A small-molecule ligand and the protein it binds are described below.
Small molecule (SMILES): OC[C@H]1O[C@@H](O)[C@H](O)[C@@H](O)[C@@H]1O

Binding-site contacts:
Ligand atom O6 contacts residue ILE613 of chain 1.A at 4.0 Å.
Ligand atom C6 contacts residue THR611 of chain 1.A at 3.6 Å.
Ligand atom O1 contacts residue LYS662 of chain 1.A at 2.7 Å (salt-bridge).
Ligand atom O2 contacts residue LYS662 of chain 1.A at 3.0 Å (salt-bridge).
Ligand atom C6 contacts residue LYS615 of chain 1.A at 3.5 Å.
Ligand atom O6 contacts residue ALA614 of chain 1.A at 3.5 Å.
Ligand atom C5 contacts residue LYS615 of chain 1.A at 4.0 Å.
Ligand atom O6 contacts residue LYS615 of chain 1.A at 3.0 Å (salt-bridge).
Ligand atom O6 contacts residue THR611 of chain 1.A at 3.4 Å (h-bond).
Ligand atom O5 contacts residue ALA614 of chain 1.A at 4.3 Å.
Ligand atom C2 contacts residue LYS662 of chain 1.A at 3.6 Å.
Ligand atom C1 contacts residue LYS662 of chain 1.A at 3.7 Å.
Ligand atom C6 contacts residue ASN612 of chain 1.A at 3.6 Å.
Ligand atom C2 contacts residue GLU639 of chain 1.A at 4.5 Å.
Ligand atom O5 contacts residue GLU639 of chain 1.A at 3.7 Å.
Ligand atom O1 contacts residue GLU639 of chain 1.A at 2.5 Å (salt-bridge).
Ligand atom C1 contacts residue GLU639 of chain 1.A at 3.1 Å.
Ligand atom O4 contacts residue LYS615 of chain 1.A at 3.7 Å.
Ligand atom O4 contacts residue ASN612 of chain 1.A at 4.5 Å.
Ligand atom O6 contacts residue ASN612 of chain 1.A at 3.3 Å.

Sequence of chain 1.A:
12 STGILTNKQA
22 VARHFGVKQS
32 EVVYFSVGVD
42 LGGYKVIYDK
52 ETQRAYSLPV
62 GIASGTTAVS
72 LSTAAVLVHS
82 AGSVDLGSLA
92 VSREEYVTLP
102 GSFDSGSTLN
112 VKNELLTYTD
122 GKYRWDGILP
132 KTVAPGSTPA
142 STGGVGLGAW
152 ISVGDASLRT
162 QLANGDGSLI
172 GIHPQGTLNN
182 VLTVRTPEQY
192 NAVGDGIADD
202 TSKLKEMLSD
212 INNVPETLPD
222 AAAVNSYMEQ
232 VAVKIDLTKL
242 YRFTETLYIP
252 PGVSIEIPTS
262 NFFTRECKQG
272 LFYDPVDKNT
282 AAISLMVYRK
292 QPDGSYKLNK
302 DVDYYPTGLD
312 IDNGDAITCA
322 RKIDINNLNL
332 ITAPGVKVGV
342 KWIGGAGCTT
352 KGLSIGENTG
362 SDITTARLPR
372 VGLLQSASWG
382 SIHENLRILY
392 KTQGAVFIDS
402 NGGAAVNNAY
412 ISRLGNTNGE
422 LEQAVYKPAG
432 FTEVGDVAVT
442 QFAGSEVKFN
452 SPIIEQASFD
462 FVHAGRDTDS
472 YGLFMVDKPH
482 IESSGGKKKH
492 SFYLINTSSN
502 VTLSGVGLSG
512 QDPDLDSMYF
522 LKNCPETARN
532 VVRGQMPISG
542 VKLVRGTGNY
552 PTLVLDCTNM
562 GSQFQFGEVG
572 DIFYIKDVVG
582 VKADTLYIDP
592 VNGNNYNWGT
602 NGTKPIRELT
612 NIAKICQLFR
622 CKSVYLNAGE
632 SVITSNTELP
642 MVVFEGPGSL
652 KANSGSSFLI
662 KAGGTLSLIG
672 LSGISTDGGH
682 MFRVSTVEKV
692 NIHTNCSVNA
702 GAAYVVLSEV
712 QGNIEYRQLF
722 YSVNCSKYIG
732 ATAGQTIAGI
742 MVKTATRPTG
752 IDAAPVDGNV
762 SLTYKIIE